Binding-site contacts:
Ligand atom O3 contacts residue GLY167 of chain 1.A at 3.2 Å.
Ligand atom C3 contacts residue GLU232 of chain 1.A at 3.3 Å.
Ligand atom C3' contacts residue TRP208 of chain 1.A at 3.9 Å (hydrophobic).
Ligand atom O6 contacts residue GLU212 of chain 1.A at 2.7 Å (salt-bridge).
Ligand atom C1 contacts residue TRP208 of chain 1.A at 4.0 Å (hydrophobic).
Ligand atom O2 contacts residue ALA168 of chain 1.A at 3.9 Å.
Ligand atom O2 contacts residue GLY167 of chain 1.A at 3.8 Å.
Ligand atom C2 contacts residue ALA168 of chain 1.A at 3.7 Å (hydrophobic).
Ligand atom C3' contacts residue GLU212 of chain 1.A at 3.1 Å.
Ligand atom C6 contacts residue TRP208 of chain 1.A at 3.8 Å (hydrophobic).
Ligand atom C5 contacts residue TRP208 of chain 1.A at 3.5 Å (hydrophobic).
Ligand atom O5 contacts residue ASP166 of chain 1.A at 3.8 Å.
Ligand atom C1' contacts residue GLU212 of chain 1.A at 4.1 Å.
Ligand atom C2 contacts residue GLU232 of chain 1.A at 3.4 Å.
Ligand atom C4 contacts residue THR197 of chain 1.A at 4.0 Å.
Ligand atom S1 contacts residue ALA168 of chain 1.A at 4.0 Å.
Ligand atom C5 contacts residue GLU212 of chain 1.A at 4.0 Å.
Ligand atom C6 contacts residue ASP255 of chain 1.A at 3.4 Å.
Ligand atom O2 contacts residue GLU232 of chain 1.A at 2.6 Å (salt-bridge).
Ligand atom O6 contacts residue TRP208 of chain 1.A at 3.4 Å (h-bond).
Ligand atom C6 contacts residue GLU212 of chain 1.A at 3.6 Å.
Ligand atom O3 contacts residue GLU232 of chain 1.A at 2.7 Å (salt-bridge).
Ligand atom C6 contacts residue GOL1 of chain 1.C at 3.7 Å.
Ligand atom C2 contacts residue GLY167 of chain 1.A at 3.9 Å.
Ligand atom C3 contacts residue GLY167 of chain 1.A at 4.0 Å.
Ligand atom O5 contacts residue GLU212 of chain 1.A at 3.6 Å (salt-bridge).
Ligand atom O6 contacts residue ASP255 of chain 1.A at 2.6 Å (salt-bridge).
Ligand atom C4 contacts residue ASP166 of chain 1.A at 4.0 Å.
Ligand atom O3 contacts residue THR197 of chain 1.A at 3.3 Å.
Ligand atom O6 contacts residue GOL1 of chain 1.C at 3.8 Å.
Ligand atom C6 contacts residue TRP164 of chain 1.A at 3.8 Å (hydrophobic).
Ligand atom C4 contacts residue GLY167 of chain 1.A at 4.1 Å.
Ligand atom O4 contacts residue ASP166 of chain 1.A at 2.9 Å (salt-bridge).
Ligand atom C4 contacts residue TRP208 of chain 1.A at 3.8 Å (hydrophobic).
Ligand atom O4 contacts residue THR197 of chain 1.A at 4.0 Å.
Ligand atom O2 contacts residue LYS198 of chain 1.A at 3.7 Å.
Ligand atom C3 contacts residue THR197 of chain 1.A at 4.2 Å.
Ligand atom C3 contacts residue TRP208 of chain 1.A at 3.6 Å (hydrophobic).
Ligand atom O4 contacts residue GLY167 of chain 1.A at 3.0 Å (h-bond).
Ligand atom C2 contacts residue ASP166 of chain 1.A at 4.0 Å.

Sequence of chain 1.A:
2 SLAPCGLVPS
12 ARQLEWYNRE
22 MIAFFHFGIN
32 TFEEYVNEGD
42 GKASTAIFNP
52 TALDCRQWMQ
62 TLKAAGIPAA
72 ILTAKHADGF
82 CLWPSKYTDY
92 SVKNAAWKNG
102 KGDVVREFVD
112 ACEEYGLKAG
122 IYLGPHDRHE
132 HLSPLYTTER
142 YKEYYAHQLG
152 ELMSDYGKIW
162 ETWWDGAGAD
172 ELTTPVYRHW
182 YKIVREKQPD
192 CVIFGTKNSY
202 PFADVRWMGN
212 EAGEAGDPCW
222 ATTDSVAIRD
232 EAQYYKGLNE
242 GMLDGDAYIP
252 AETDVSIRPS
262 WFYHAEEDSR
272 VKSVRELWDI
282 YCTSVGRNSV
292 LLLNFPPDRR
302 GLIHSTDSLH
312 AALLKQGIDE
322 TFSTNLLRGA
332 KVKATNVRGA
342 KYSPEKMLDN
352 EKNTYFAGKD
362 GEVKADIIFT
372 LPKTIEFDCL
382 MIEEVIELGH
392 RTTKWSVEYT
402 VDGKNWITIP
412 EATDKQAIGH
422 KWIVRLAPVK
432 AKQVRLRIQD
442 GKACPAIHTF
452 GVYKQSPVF

A small-molecule ligand and the protein it binds are described below.
Small molecule (SMILES): CC(C)S[C@@H]1O[C@H](CO)[C@H](O)[C@H](O)[C@H]1O